Binding-site contacts:
Ligand atom C7 contacts residue ASN777 of chain 1.A at 3.4 Å.
Ligand atom O7 contacts residue ASN777 of chain 1.A at 4.3 Å.
Ligand atom N2 contacts residue ASN777 of chain 1.A at 2.9 Å (h-bond).
Ligand atom C5 contacts residue ASN777 of chain 1.A at 3.7 Å.
Ligand atom O6 contacts residue ASN777 of chain 1.A at 4.4 Å.
Ligand atom O5 contacts residue ASN777 of chain 1.A at 2.4 Å (h-bond).
Ligand atom C1 contacts residue ASN777 of chain 1.A at 1.4 Å.
Ligand atom C8 contacts residue ASN777 of chain 1.A at 3.6 Å.
Ligand atom C4 contacts residue ASN777 of chain 1.A at 4.2 Å.
Ligand atom C3 contacts residue ASN777 of chain 1.A at 3.8 Å.
Ligand atom C2 contacts residue ASN777 of chain 1.A at 2.4 Å.

Sequence of chain 1.A:
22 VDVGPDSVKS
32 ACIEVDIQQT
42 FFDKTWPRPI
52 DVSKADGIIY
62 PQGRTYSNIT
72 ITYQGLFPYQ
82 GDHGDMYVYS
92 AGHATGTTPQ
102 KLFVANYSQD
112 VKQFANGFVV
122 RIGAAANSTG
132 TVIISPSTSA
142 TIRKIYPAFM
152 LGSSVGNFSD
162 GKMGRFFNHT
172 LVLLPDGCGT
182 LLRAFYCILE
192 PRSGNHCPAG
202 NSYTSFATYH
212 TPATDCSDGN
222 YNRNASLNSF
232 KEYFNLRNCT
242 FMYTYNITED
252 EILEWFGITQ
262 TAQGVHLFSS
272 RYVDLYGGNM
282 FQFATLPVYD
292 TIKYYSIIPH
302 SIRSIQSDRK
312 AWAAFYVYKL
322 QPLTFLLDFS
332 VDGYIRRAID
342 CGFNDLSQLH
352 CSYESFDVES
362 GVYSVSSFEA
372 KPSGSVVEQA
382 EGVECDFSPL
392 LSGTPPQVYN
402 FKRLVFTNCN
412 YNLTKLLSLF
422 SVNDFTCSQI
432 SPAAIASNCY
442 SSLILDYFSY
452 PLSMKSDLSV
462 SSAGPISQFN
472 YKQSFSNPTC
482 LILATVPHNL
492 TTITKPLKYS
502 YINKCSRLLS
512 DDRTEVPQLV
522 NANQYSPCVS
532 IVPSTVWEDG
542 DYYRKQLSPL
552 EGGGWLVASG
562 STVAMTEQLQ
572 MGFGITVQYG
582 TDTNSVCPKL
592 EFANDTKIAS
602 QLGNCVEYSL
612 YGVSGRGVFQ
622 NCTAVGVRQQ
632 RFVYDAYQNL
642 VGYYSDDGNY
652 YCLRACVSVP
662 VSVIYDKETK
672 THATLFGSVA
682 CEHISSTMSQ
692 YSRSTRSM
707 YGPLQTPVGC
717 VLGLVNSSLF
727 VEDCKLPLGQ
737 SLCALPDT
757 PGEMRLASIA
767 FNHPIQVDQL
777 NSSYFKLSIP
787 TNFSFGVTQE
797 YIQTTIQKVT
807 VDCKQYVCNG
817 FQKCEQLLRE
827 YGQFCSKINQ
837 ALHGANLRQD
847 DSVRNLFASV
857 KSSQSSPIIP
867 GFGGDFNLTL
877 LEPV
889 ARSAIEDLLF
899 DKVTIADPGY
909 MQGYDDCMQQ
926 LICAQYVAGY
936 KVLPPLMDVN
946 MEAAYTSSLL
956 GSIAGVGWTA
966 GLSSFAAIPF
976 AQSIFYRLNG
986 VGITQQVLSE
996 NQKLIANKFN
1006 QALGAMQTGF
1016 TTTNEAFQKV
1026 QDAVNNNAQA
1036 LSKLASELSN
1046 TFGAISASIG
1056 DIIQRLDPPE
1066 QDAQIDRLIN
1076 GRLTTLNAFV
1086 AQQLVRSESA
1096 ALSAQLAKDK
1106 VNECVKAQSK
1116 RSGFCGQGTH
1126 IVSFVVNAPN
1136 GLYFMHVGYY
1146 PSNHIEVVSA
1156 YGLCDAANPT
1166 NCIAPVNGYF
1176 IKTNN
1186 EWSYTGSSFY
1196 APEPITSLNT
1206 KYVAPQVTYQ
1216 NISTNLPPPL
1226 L

This small molecule binds to this protein.
Small molecule (SMILES): CC(=O)N[C@@H]1[C@@H](O)[C@H](O)[C@@H](CO)O[C@H]1O